Sequence of chain 1.C:
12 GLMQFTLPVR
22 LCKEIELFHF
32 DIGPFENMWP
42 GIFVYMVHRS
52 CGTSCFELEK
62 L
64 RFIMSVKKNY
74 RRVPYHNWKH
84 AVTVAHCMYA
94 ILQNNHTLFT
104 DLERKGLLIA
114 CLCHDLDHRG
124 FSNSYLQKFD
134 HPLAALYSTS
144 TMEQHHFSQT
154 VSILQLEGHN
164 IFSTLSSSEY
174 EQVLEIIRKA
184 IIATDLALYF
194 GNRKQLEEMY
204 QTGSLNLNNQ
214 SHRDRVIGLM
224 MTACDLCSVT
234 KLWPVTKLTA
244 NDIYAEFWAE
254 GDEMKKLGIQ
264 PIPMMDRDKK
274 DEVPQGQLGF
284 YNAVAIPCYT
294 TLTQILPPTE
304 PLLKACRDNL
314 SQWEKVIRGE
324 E

Binding-site contacts:
Ligand atom O6 contacts residue PHE250 of chain 1.C at 3.6 Å.
Ligand atom O4 contacts residue PHE283 of chain 1.C at 4.0 Å.
Ligand atom C15 contacts residue HIS79 of chain 1.C at 3.6 Å.
Ligand atom N5 contacts residue PHE283 of chain 1.C at 3.4 Å.
Ligand atom C1 contacts residue PHE283 of chain 1.C at 3.6 Å (hydrophobic).
Ligand atom C13 contacts residue MET267 of chain 1.C at 3.2 Å (hydrophobic).
Ligand atom C14 contacts residue HIS79 of chain 1.C at 4.2 Å.
Ligand atom C3 contacts residue PHE283 of chain 1.C at 3.7 Å (hydrophobic).
Ligand atom O6 contacts residue PHE283 of chain 1.C at 3.9 Å.
Ligand atom N12 contacts residue ILE246 of chain 1.C at 3.7 Å.
Ligand atom C10 contacts residue PHE250 of chain 1.C at 4.2 Å (hydrophobic).
Ligand atom N12 contacts residue PHE283 of chain 1.C at 4.0 Å.
Ligand atom O6 contacts residue GLN280 of chain 1.C at 4.3 Å.
Ligand atom C9 contacts residue ILE246 of chain 1.C at 3.5 Å (hydrophobic).
Ligand atom C9 contacts residue VAL232 of chain 1.C at 4.2 Å (hydrophobic).
Ligand atom C10 contacts residue PHE283 of chain 1.C at 3.5 Å (hydrophobic).
Ligand atom C13 contacts residue GLY279 of chain 1.C at 4.3 Å.
Ligand atom C9 contacts residue GLN280 of chain 1.C at 3.8 Å.
Ligand atom C2 contacts residue PHE283 of chain 1.C at 3.6 Å (hydrophobic).
Ligand atom N12 contacts residue GLN280 of chain 1.C at 2.9 Å (h-bond).
Ligand atom C13 contacts residue PHE283 of chain 1.C at 4.1 Å (hydrophobic).
Ligand atom N7 contacts residue ILE246 of chain 1.C at 3.4 Å.
Ligand atom N7 contacts residue VAL232 of chain 1.C at 4.1 Å.
Ligand atom C2 contacts residue ILE246 of chain 1.C at 4.3 Å (hydrophobic).
Ligand atom N7 contacts residue PHE283 of chain 1.C at 3.5 Å.
Ligand atom C10 contacts residue GLN280 of chain 1.C at 3.3 Å.
Ligand atom C3 contacts residue ILE246 of chain 1.C at 3.9 Å (hydrophobic).
Ligand atom C2 contacts residue PHE250 of chain 1.C at 4.3 Å (hydrophobic).
Ligand atom C13 contacts residue GLN280 of chain 1.C at 4.3 Å.
Ligand atom N12 contacts residue VAL232 of chain 1.C at 3.5 Å.
Ligand atom C9 contacts residue PHE283 of chain 1.C at 3.4 Å (hydrophobic).
Ligand atom C8 contacts residue LEU229 of chain 1.C at 4.3 Å (hydrophobic).
Ligand atom C13 contacts residue PHE250 of chain 1.C at 4.2 Å (hydrophobic).
Ligand atom N5 contacts residue ILE246 of chain 1.C at 4.3 Å.
Ligand atom N5 contacts residue GLN280 of chain 1.C at 3.4 Å (h-bond).
Ligand atom C3 contacts residue LEU229 of chain 1.C at 4.2 Å (hydrophobic).
Ligand atom C10 contacts residue TYR247 of chain 1.C at 4.0 Å (hydrophobic).
Ligand atom C2 contacts residue GLN280 of chain 1.C at 4.3 Å.
Ligand atom O4 contacts residue PHE250 of chain 1.C at 3.9 Å.
Ligand atom C13 contacts residue TYR247 of chain 1.C at 4.2 Å (hydrophobic).

This protein binds this small molecule.
Small molecule (SMILES): CCCCOc1cnc(N)nc1OCC